Sequence of chain 1.A:
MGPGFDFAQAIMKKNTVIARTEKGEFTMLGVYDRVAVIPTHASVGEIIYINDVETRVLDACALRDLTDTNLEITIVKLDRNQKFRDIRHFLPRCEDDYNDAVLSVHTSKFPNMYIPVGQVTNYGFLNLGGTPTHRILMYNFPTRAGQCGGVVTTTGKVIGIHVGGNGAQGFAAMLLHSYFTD

Binding-site contacts:
Ligand atom C9 contacts residue HIS41 of chain 1.A at 3.8 Å.
Ligand atom C7 contacts residue THR131 of chain 1.A at 3.7 Å.
Ligand atom C5 contacts residue GLY129 of chain 1.A at 3.4 Å.
Ligand atom O2 contacts residue HIS41 of chain 1.A at 3.6 Å.
Ligand atom C6 contacts residue THR131 of chain 1.A at 3.8 Å.
Ligand atom C6 contacts residue GLY129 of chain 1.A at 3.4 Å.
Ligand atom C7 contacts residue GLU72 of chain 1.A at 4.4 Å.
Ligand atom C10 contacts residue ASN70 of chain 1.A at 4.2 Å.
Ligand atom C8 contacts residue HIS41 of chain 1.A at 3.6 Å.
Ligand atom C6 contacts residue LEU128 of chain 1.A at 3.3 Å (hydrophobic).
Ligand atom C10 contacts residue THR131 of chain 1.A at 3.6 Å.
Ligand atom C10 contacts residue LEU128 of chain 1.A at 3.3 Å (hydrophobic).
Ligand atom C7 contacts residue LEU128 of chain 1.A at 3.8 Å (hydrophobic).
Ligand atom C8 contacts residue THR131 of chain 1.A at 4.5 Å.
Ligand atom C10 contacts residue GLU72 of chain 1.A at 3.4 Å.
Ligand atom C8 contacts residue GLU72 of chain 1.A at 4.3 Å.
Ligand atom C5 contacts residue LEU128 of chain 1.A at 4.4 Å (hydrophobic).

A small-molecule ligand and the protein it binds are described below.
Small molecule (SMILES): CCC(=O)Nc1ccc(C)cc1O